A protein and the small-molecule ligand that binds it are described below.
Small molecule (SMILES): CC(C)C[C@H](NC(=O)CN)C(=O)N[C@H](C(=O)N[C@H](C(=O)NCC(=O)N[C@@H](CO)C(=O)N[C@@H](CC(C)C)C(=O)N[C@@H](CCCN=C(N)N)C(=O)NCC=O)C(C)C)[C@@H](C)O

Binding-site contacts:
Ligand atom CA contacts residue ARG49 of chain 24.C at 3.7 Å.
Ligand atom CZ contacts residue ASP228 of chain 24.C at 3.2 Å.
Ligand atom C contacts residue ASP258 of chain 24.C at 3.7 Å.
Ligand atom NH2 contacts residue ASP228 of chain 24.C at 2.4 Å (salt-bridge).
Ligand atom NH1 contacts residue ARG50 of chain 24.C at 3.7 Å.
Ligand atom CB contacts residue ARG49 of chain 24.C at 3.6 Å.
Ligand atom O contacts residue ARG43 of chain 24.C at 2.9 Å (salt-bridge).
Ligand atom N contacts residue ASP258 of chain 24.C at 2.9 Å (salt-bridge).
Ligand atom O contacts residue ARG50 of chain 24.C at 3.7 Å.
Ligand atom CD contacts residue ASP53 of chain 24.C at 3.3 Å.
Ligand atom CB contacts residue ASP258 of chain 24.C at 3.7 Å.
Ligand atom O contacts residue ILE54 of chain 24.C at 3.4 Å.
Ligand atom NH1 contacts residue THR246 of chain 24.C at 3.5 Å.
Ligand atom N contacts residue ASP258 of chain 24.C at 3.2 Å (salt-bridge).
Ligand atom N contacts residue ARG49 of chain 24.C at 3.7 Å.
Ligand atom CG2 contacts residue ALA42 of chain 24.C at 3.7 Å (hydrophobic).
Ligand atom C contacts residue ILE39 of chain 24.C at 3.6 Å (hydrophobic).
Ligand atom NH1 contacts residue ASP228 of chain 24.C at 3.2 Å (salt-bridge).
Ligand atom CD1 contacts residue PRO57 of chain 24.C at 3.6 Å (hydrophobic).
Ligand atom OG1 contacts residue ASP258 of chain 24.C at 3.5 Å.
Ligand atom CB contacts residue ARG49 of chain 24.C at 3.7 Å.
Ligand atom O contacts residue ILE39 of chain 24.C at 3.5 Å.
Ligand atom C contacts residue ARG49 of chain 24.C at 3.5 Å.
Ligand atom CA contacts residue ASP258 of chain 24.C at 3.3 Å.
Ligand atom N contacts residue ARG49 of chain 24.C at 3.5 Å (salt-bridge).
Ligand atom CB contacts residue ILE39 of chain 24.C at 3.7 Å (hydrophobic).
Ligand atom O contacts residue ARG43 of chain 24.C at 3.3 Å (salt-bridge).
Ligand atom CA contacts residue ILE54 of chain 24.C at 3.7 Å (hydrophobic).
Ligand atom NH1 contacts residue ILE51 of chain 24.C at 3.5 Å (h-bond).
Ligand atom N contacts residue ARG49 of chain 24.C at 3.5 Å (salt-bridge).
Ligand atom N contacts residue ASP258 of chain 24.C at 3.3 Å (salt-bridge).
Ligand atom C contacts residue ILE54 of chain 24.C at 3.7 Å (hydrophobic).
Ligand atom CD2 contacts residue ARG43 of chain 24.C at 3.7 Å.
Ligand atom O contacts residue ARG49 of chain 24.C at 3.0 Å (salt-bridge).
Ligand atom OG1 contacts residue MET259 of chain 24.C at 2.6 Å (h-bond).
Ligand atom CG2 contacts residue MET259 of chain 24.C at 3.7 Å (hydrophobic).
Ligand atom N contacts residue ASP258 of chain 24.C at 3.7 Å.
Ligand atom CB contacts residue MET259 of chain 24.C at 3.5 Å (hydrophobic).
Ligand atom NH2 contacts residue THR246 of chain 24.C at 2.8 Å (h-bond).
Ligand atom NE contacts residue ASP53 of chain 24.C at 3.6 Å (salt-bridge).

Sequence of chain 24.C:
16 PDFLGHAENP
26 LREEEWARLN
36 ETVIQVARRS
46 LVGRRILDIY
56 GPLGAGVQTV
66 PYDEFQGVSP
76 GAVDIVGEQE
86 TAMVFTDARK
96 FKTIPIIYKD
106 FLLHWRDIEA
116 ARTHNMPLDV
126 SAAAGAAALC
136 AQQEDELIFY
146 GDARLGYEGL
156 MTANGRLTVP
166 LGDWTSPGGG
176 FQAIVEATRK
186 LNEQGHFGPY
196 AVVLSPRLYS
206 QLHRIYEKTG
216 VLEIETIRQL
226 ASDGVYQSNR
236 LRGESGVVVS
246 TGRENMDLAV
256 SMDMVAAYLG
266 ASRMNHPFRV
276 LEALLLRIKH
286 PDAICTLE